Sequence of chain 1.B:
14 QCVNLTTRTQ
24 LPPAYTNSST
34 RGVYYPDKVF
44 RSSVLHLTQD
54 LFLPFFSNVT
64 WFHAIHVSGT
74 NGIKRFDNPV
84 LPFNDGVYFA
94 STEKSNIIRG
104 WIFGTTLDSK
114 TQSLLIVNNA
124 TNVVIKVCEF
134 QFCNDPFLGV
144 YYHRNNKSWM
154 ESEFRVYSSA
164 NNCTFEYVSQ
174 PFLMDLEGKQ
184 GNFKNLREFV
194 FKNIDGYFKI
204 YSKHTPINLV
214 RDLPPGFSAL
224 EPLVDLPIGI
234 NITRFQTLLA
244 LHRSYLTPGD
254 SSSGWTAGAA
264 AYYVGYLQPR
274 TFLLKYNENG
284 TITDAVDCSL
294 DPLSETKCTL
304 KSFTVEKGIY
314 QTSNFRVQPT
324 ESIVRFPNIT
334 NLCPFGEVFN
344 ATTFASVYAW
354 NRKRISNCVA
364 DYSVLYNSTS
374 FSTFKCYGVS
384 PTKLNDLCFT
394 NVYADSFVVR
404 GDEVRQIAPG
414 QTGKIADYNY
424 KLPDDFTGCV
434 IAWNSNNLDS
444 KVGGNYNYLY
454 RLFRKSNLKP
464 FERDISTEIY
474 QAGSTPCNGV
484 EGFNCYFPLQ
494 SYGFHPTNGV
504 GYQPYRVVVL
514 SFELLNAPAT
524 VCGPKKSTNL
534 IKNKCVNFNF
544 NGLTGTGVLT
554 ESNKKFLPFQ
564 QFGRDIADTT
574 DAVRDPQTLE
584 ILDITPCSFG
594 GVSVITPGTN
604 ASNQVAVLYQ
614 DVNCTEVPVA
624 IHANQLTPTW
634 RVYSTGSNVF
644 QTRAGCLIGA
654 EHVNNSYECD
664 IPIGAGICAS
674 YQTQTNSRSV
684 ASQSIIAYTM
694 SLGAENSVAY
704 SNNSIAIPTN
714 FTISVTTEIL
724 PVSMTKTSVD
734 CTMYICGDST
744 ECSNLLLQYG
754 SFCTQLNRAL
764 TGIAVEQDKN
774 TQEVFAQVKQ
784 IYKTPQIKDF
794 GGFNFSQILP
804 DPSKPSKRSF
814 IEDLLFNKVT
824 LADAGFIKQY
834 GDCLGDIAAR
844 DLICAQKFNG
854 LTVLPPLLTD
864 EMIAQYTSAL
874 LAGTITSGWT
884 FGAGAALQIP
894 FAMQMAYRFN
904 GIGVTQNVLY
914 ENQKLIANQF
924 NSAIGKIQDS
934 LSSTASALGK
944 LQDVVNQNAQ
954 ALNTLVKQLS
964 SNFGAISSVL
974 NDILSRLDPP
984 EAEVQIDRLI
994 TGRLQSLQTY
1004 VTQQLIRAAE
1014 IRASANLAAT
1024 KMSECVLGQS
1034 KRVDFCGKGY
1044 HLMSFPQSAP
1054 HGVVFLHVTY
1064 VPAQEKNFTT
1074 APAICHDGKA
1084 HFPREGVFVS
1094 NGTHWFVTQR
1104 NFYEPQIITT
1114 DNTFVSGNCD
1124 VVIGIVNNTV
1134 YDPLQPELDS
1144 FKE

Binding-site contacts:
Ligand atom C8 contacts residue PHE59 of chain 1.B at 3.5 Å (hydrophobic).
Ligand atom C1 contacts residue ASN30 of chain 1.B at 1.4 Å.
Ligand atom C1 contacts residue PHE59 of chain 1.B at 4.4 Å (hydrophobic).
Ligand atom N2 contacts residue PHE59 of chain 1.B at 3.4 Å.
Ligand atom O7 contacts residue PHE59 of chain 1.B at 3.5 Å.
Ligand atom O5 contacts residue ASN30 of chain 1.B at 2.4 Å (h-bond).
Ligand atom O7 contacts residue ASN30 of chain 1.B at 2.6 Å (h-bond).
Ligand atom C7 contacts residue PHE59 of chain 1.B at 3.2 Å (hydrophobic).
Ligand atom C4 contacts residue ASN30 of chain 1.B at 4.2 Å.
Ligand atom C6 contacts residue ASN30 of chain 1.B at 4.5 Å.
Ligand atom C2 contacts residue ASN30 of chain 1.B at 2.5 Å.
Ligand atom C3 contacts residue ASN30 of chain 1.B at 3.8 Å.
Ligand atom C2 contacts residue PHE59 of chain 1.B at 4.5 Å (hydrophobic).
Ligand atom C5 contacts residue ASN30 of chain 1.B at 3.7 Å.
Ligand atom N2 contacts residue ASN30 of chain 1.B at 2.9 Å (h-bond).
Ligand atom C7 contacts residue ASN30 of chain 1.B at 3.1 Å.

This protein binds this small molecule.
Small molecule (SMILES): CC(=O)N[C@@H]1[C@@H](O)[C@H](O)[C@@H](CO)O[C@H]1O